Binding-site contacts:
Ligand atom C7 contacts residue PHE385 of chain 2.A at 3.9 Å (hydrophobic).
Ligand atom N2 contacts residue TRP356 of chain 1.B at 3.8 Å.
Ligand atom C5 contacts residue ASN65 of chain 1.B at 3.6 Å.
Ligand atom C8 contacts residue LYS62 of chain 1.B at 4.0 Å.
Ligand atom C8 contacts residue ARG349 of chain 1.B at 3.7 Å.
Ligand atom C7 contacts residue ASN65 of chain 1.B at 4.0 Å.
Ligand atom C7 contacts residue TRP356 of chain 1.B at 3.7 Å (hydrophobic).
Ligand atom O3 contacts residue TRP356 of chain 1.B at 3.8 Å.
Ligand atom O6 contacts residue VAL68 of chain 1.B at 4.2 Å.
Ligand atom C1 contacts residue ASN65 of chain 1.B at 1.4 Å.
Ligand atom O7 contacts residue TRP356 of chain 1.B at 2.8 Å (h-bond).
Ligand atom C4 contacts residue ASN65 of chain 1.B at 4.2 Å.
Ligand atom N2 contacts residue PHE385 of chain 2.A at 4.3 Å.
Ligand atom C1 contacts residue TRP356 of chain 1.B at 4.3 Å (hydrophobic).
Ligand atom O7 contacts residue ARG349 of chain 1.B at 4.3 Å.
Ligand atom C3 contacts residue TRP356 of chain 1.B at 3.7 Å (hydrophobic).
Ligand atom O7 contacts residue PHE385 of chain 2.A at 3.6 Å.
Ligand atom C4 contacts residue TRP356 of chain 1.B at 4.0 Å (hydrophobic).
Ligand atom O4 contacts residue TRP356 of chain 1.B at 3.5 Å.
Ligand atom C5 contacts residue TRP356 of chain 1.B at 4.1 Å (hydrophobic).
Ligand atom C2 contacts residue ASN65 of chain 1.B at 2.5 Å.
Ligand atom N2 contacts residue ASN65 of chain 1.B at 3.0 Å (h-bond).
Ligand atom C8 contacts residue TRP356 of chain 1.B at 4.4 Å (hydrophobic).
Ligand atom C2 contacts residue TRP356 of chain 1.B at 4.3 Å (hydrophobic).
Ligand atom C3 contacts residue ASN65 of chain 1.B at 3.9 Å.
Ligand atom O5 contacts residue ASN65 of chain 1.B at 2.3 Å (h-bond).
Ligand atom O6 contacts residue ASN65 of chain 1.B at 4.3 Å.
Ligand atom O7 contacts residue ASN65 of chain 1.B at 4.5 Å.
Ligand atom C8 contacts residue PHE385 of chain 2.A at 3.9 Å (hydrophobic).

A protein and the small-molecule ligand that binds it are described below.
Small molecule (SMILES): CC(=O)N[C@H]1[C@H](O[C@H]2[C@H](O)[C@@H](NC(C)=O)CO[C@@H]2CO)O[C@H](CO)[C@@H](O)[C@@H]1O

Sequence of chain 1.B:
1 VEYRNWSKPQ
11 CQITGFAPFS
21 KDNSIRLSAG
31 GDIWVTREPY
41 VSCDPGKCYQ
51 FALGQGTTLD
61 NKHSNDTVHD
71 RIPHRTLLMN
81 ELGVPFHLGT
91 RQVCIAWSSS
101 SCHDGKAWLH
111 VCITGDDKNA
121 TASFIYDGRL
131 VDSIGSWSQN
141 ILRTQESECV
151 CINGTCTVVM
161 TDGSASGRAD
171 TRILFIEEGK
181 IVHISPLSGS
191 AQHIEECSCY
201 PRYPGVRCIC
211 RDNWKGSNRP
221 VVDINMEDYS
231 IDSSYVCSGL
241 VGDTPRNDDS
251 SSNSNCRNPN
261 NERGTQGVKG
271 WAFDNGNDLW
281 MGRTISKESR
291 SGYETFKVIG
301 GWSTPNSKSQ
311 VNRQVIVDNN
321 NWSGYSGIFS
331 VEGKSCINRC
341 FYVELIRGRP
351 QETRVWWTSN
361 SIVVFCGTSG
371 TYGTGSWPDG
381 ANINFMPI

Sequence of chain 2.A:
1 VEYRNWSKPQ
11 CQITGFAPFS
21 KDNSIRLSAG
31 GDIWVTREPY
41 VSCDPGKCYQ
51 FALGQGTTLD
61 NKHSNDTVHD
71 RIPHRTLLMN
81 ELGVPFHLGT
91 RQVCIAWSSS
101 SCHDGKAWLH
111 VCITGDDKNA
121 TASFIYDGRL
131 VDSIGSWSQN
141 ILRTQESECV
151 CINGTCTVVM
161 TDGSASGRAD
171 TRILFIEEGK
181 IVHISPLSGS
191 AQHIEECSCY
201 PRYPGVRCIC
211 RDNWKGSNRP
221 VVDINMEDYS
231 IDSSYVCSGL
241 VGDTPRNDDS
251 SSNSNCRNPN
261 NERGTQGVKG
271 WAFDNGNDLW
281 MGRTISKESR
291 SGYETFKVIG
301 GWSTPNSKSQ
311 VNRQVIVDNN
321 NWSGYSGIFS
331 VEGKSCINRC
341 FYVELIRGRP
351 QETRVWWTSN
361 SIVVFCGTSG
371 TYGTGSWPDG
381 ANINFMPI